A protein and the small-molecule ligand that binds it are described below.
Small molecule (SMILES): OC[C@H]1O[C@H](O)[C@H](O)[C@@H](O)[C@@H]1O

Sequence of chain 1.B:
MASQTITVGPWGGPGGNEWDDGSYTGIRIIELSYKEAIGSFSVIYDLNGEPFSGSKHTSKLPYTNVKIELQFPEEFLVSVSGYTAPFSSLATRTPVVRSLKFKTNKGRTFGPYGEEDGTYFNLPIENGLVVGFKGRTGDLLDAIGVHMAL

Binding-site contacts:
Ligand atom C2 contacts residue GLY138 of chain 1.B at 4.3 Å.
Ligand atom C6 contacts residue LEU90 of chain 1.B at 4.4 Å (hydrophobic).
Ligand atom O4 contacts residue GLY16 of chain 1.B at 3.4 Å (h-bond).
Ligand atom O3 contacts residue GLY15 of chain 1.B at 4.0 Å.
Ligand atom O4 contacts residue ASP142 of chain 1.B at 2.6 Å (salt-bridge).
Ligand atom C4 contacts residue GLY16 of chain 1.B at 3.4 Å.
Ligand atom C1 contacts residue GLY138 of chain 1.B at 3.9 Å.
Ligand atom O3 contacts residue GLY16 of chain 1.B at 3.0 Å (h-bond).
Ligand atom O5 contacts residue ASP139 of chain 1.B at 3.0 Å (salt-bridge).
Ligand atom C3 contacts residue GLY16 of chain 1.B at 3.8 Å.
Ligand atom O4 contacts residue THR94 of chain 1.B at 4.4 Å.
Ligand atom C6 contacts residue ASP142 of chain 1.B at 3.7 Å.
Ligand atom O1 contacts residue ASP139 of chain 1.B at 2.8 Å (salt-bridge).
Ligand atom C6 contacts residue LEU140 of chain 1.B at 3.5 Å (hydrophobic).
Ligand atom C5 contacts residue ASP139 of chain 1.B at 4.0 Å.
Ligand atom O6 contacts residue ASP139 of chain 1.B at 3.0 Å (salt-bridge).
Ligand atom C6 contacts residue ASP139 of chain 1.B at 3.6 Å.
Ligand atom O4 contacts residue GLY15 of chain 1.B at 3.6 Å.
Ligand atom O5 contacts residue LEU140 of chain 1.B at 4.4 Å.
Ligand atom C5 contacts residue ASP142 of chain 1.B at 4.1 Å.
Ligand atom C4 contacts residue GLY15 of chain 1.B at 4.2 Å.
Ligand atom C4 contacts residue ASP142 of chain 1.B at 3.4 Å.
Ligand atom C4 contacts residue GLY138 of chain 1.B at 4.4 Å.
Ligand atom O5 contacts residue GLY138 of chain 1.B at 3.8 Å.
Ligand atom C5 contacts residue GLY138 of chain 1.B at 4.4 Å.
Ligand atom O6 contacts residue GLY138 of chain 1.B at 3.3 Å.
Ligand atom C6 contacts residue GLY138 of chain 1.B at 4.3 Å.
Ligand atom O6 contacts residue ASP142 of chain 1.B at 2.7 Å (salt-bridge).
Ligand atom C1 contacts residue ASP139 of chain 1.B at 3.4 Å.
Ligand atom O6 contacts residue LEU140 of chain 1.B at 2.8 Å (h-bond).